Sequence of chain 1.A:
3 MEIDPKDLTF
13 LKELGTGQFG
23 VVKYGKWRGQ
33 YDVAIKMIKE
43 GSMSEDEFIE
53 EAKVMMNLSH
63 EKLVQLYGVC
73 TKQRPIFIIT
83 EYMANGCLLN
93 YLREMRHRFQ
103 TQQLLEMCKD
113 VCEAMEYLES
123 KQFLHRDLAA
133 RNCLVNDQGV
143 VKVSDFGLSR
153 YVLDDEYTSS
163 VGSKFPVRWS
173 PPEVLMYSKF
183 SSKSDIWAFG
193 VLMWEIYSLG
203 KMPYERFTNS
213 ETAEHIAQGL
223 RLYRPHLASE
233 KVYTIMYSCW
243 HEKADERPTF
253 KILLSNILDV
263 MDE

Binding-site contacts:
Ligand atom N24 contacts residue MET85 of chain 1.A at 3.8 Å.
Ligand atom C8 contacts residue GLU83 of chain 1.A at 3.9 Å.
Ligand atom C15 contacts residue LEU16 of chain 1.A at 3.7 Å (hydrophobic).
Ligand atom C10 contacts residue LEU16 of chain 1.A at 3.7 Å (hydrophobic).
Ligand atom C7 contacts residue LEU16 of chain 1.A at 3.9 Å (hydrophobic).
Ligand atom C14 contacts residue MET85 of chain 1.A at 3.8 Å (hydrophobic).
Ligand atom C32 contacts residue CYS89 of chain 1.A at 3.8 Å (hydrophobic).
Ligand atom N9 contacts residue LEU16 of chain 1.A at 3.8 Å.
Ligand atom O25 contacts residue TYR84 of chain 1.A at 3.6 Å.
Ligand atom C10 contacts residue MET85 of chain 1.A at 3.6 Å (hydrophobic).
Ligand atom C39 contacts residue LEU16 of chain 1.A at 3.8 Å (hydrophobic).
Ligand atom C15 contacts residue MET85 of chain 1.A at 2.9 Å (hydrophobic).
Ligand atom C14 contacts residue ALA86 of chain 1.A at 3.2 Å (hydrophobic).
Ligand atom C4 contacts residue VAL24 of chain 1.A at 3.6 Å (hydrophobic).
Ligand atom C8 contacts residue MET85 of chain 1.A at 3.6 Å (hydrophobic).
Ligand atom C7 contacts residue LEU136 of chain 1.A at 3.9 Å (hydrophobic).
Ligand atom N24 contacts residue GLU83 of chain 1.A at 2.9 Å (salt-bridge).
Ligand atom C8 contacts residue ALA36 of chain 1.A at 3.4 Å (hydrophobic).
Ligand atom C22 contacts residue ASN87 of chain 1.A at 3.4 Å.
Ligand atom C11 contacts residue GLY88 of chain 1.A at 3.8 Å.
Ligand atom O33 contacts residue GLY88 of chain 1.A at 3.6 Å.
Ligand atom N9 contacts residue MET85 of chain 1.A at 3.5 Å (h-bond).
Ligand atom C5 contacts residue LEU136 of chain 1.A at 3.6 Å (hydrophobic).
Ligand atom C26 contacts residue LEU16 of chain 1.A at 3.7 Å (hydrophobic).
Ligand atom O25 contacts residue ALA36 of chain 1.A at 3.6 Å.
Ligand atom N24 contacts residue LEU136 of chain 1.A at 3.5 Å.
Ligand atom C26 contacts residue GLY17 of chain 1.A at 3.9 Å.
Ligand atom C6 contacts residue LEU136 of chain 1.A at 3.8 Å (hydrophobic).
Ligand atom O33 contacts residue CYS89 of chain 1.A at 3.0 Å (h-bond).
Ligand atom N24 contacts residue THR82 of chain 1.A at 3.7 Å.
Ligand atom C15 contacts residue GLY88 of chain 1.A at 3.6 Å.
Ligand atom N24 contacts residue ALA36 of chain 1.A at 3.4 Å.
Ligand atom C10 contacts residue GLY88 of chain 1.A at 3.6 Å.
Ligand atom C23 contacts residue ASN87 of chain 1.A at 3.8 Å.
Ligand atom C12 contacts residue LEU16 of chain 1.A at 3.8 Å (hydrophobic).
Ligand atom C30 contacts residue THR18 of chain 1.A at 3.8 Å.
Ligand atom C15 contacts residue ALA86 of chain 1.A at 3.9 Å (hydrophobic).
Ligand atom C14 contacts residue GLY88 of chain 1.A at 3.8 Å.
Ligand atom O25 contacts residue MET85 of chain 1.A at 2.8 Å (h-bond).
Ligand atom C11 contacts residue LEU16 of chain 1.A at 3.7 Å (hydrophobic).

This small molecule binds to this protein.
Small molecule (SMILES): CC(C)(C)c1ccc(C(=O)N[C@@H]2CCCN(c3ccc(C(N)=O)c(Nc4ccc(C(=O)N5CCOCC5)cc4)n3)C2)cc1